Binding-site contacts:
Ligand atom O2 contacts residue GLN34 of chain 1.B at 3.5 Å (h-bond).
Ligand atom O2 contacts residue ARG97 of chain 1.A at 2.7 Å (salt-bridge).
Ligand atom C2 contacts residue LEU90 of chain 1.A at 3.6 Å (hydrophobic).
Ligand atom C7 contacts residue LEU90 of chain 1.A at 3.5 Å (hydrophobic).
Ligand atom C8 contacts residue TYR92 of chain 1.A at 3.6 Å (hydrophobic).
Ligand atom C8 contacts residue TYR35 of chain 1.A at 3.4 Å (hydrophobic).
Ligand atom C17 contacts residue SER99 of chain 1.B at 3.2 Å.
Ligand atom C6 contacts residue TRP46 of chain 1.B at 3.9 Å (hydrophobic).
Ligand atom C17 contacts residue SER98 of chain 1.B at 3.8 Å.
Ligand atom O2 contacts residue TYR92 of chain 1.A at 3.6 Å.
Ligand atom C4 contacts residue ALA96 of chain 1.B at 3.6 Å (hydrophobic).
Ligand atom C4 contacts residue GLN34 of chain 1.B at 3.8 Å.
Ligand atom C8 contacts residue LEU90 of chain 1.A at 3.8 Å (hydrophobic).
Ligand atom C9 contacts residue SER98 of chain 1.B at 3.8 Å.
Ligand atom C6 contacts residue GLN34 of chain 1.B at 3.6 Å.
Ligand atom C13 contacts residue MET100 of chain 1.B at 3.7 Å (hydrophobic).
Ligand atom C17 contacts residue MET100 of chain 1.B at 3.4 Å (hydrophobic).
Ligand atom C3 contacts residue GLY104 of chain 1.B at 3.5 Å.
Ligand atom C5 contacts residue GLN34 of chain 1.B at 3.2 Å.
Ligand atom O1 contacts residue SER98 of chain 1.B at 2.8 Å (h-bond).
Ligand atom C4 contacts residue TRP107 of chain 1.B at 3.7 Å (hydrophobic).
Ligand atom C16 contacts residue SER99 of chain 1.B at 3.7 Å.
Ligand atom C9 contacts residue PRO103 of chain 1.B at 3.6 Å (hydrophobic).
Ligand atom O1 contacts residue GLN34 of chain 1.B at 2.6 Å (h-bond).
Ligand atom O3 contacts residue GLY104 of chain 1.B at 3.9 Å.
Ligand atom C12 contacts residue MET100 of chain 1.B at 3.7 Å (hydrophobic).
Ligand atom C7 contacts residue ARG97 of chain 1.A at 3.8 Å.
Ligand atom P1 contacts residue SER98 of chain 1.B at 3.8 Å.
Ligand atom C9 contacts residue SER99 of chain 1.B at 3.5 Å.
Ligand atom C3 contacts residue LEU90 of chain 1.A at 3.9 Å (hydrophobic).
Ligand atom C10 contacts residue SER99 of chain 1.B at 3.5 Å.
Ligand atom C11 contacts residue MET100 of chain 1.B at 3.7 Å (hydrophobic).
Ligand atom P1 contacts residue GLN34 of chain 1.B at 3.6 Å.
Ligand atom C10 contacts residue MET100 of chain 1.B at 3.7 Å (hydrophobic).
Ligand atom C6 contacts residue LEU90 of chain 1.A at 3.8 Å (hydrophobic).
Ligand atom C16 contacts residue LEU32 of chain 1.B at 3.5 Å (hydrophobic).
Ligand atom C16 contacts residue MET100 of chain 1.B at 3.4 Å (hydrophobic).
Ligand atom C1 contacts residue TYR92 of chain 1.A at 3.7 Å (hydrophobic).
Ligand atom C17 contacts residue LEU32 of chain 1.B at 3.7 Å (hydrophobic).
Ligand atom O3 contacts residue PRO103 of chain 1.B at 3.5 Å.

Sequence of chain 1.A:
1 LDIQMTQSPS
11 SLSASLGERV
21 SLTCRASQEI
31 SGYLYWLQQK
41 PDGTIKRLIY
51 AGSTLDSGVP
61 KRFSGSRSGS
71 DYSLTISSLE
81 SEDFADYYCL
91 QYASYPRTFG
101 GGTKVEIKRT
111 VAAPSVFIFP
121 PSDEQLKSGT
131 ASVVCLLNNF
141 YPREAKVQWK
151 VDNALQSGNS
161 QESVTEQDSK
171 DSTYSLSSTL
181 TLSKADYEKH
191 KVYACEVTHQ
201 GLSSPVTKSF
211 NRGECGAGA

Sequence of chain 1.B:
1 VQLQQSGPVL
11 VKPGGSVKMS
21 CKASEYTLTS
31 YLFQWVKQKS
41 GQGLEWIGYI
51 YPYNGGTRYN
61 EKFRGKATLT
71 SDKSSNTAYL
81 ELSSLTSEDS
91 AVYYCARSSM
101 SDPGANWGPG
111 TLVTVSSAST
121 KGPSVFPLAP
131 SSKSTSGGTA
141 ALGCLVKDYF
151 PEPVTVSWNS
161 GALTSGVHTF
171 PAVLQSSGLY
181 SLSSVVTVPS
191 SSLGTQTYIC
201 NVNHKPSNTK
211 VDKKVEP

A small-molecule ligand and the protein it binds are described below.
Small molecule (SMILES): CC(=O)Nc1ccc(CP(=O)([O-])O[C@@H](C)c2ccccc2)cc1